The protein below binds the small molecule below.
Small molecule (SMILES): CC(=O)N[C@@H]1[C@@H](O)[C@H](O)[C@@H](CO)O[C@H]1O

Binding-site contacts:
Ligand atom O3 contacts residue GLU57 of chain 1.A at 4.3 Å.
Ligand atom C3 contacts residue ASN58 of chain 1.A at 3.8 Å.
Ligand atom C5 contacts residue ASN58 of chain 1.A at 3.7 Å.
Ligand atom C7 contacts residue SER17 of chain 1.D at 4.2 Å.
Ligand atom N2 contacts residue GLU57 of chain 1.A at 2.7 Å (salt-bridge).
Ligand atom N2 contacts residue ASN58 of chain 1.A at 2.8 Å (h-bond).
Ligand atom C2 contacts residue GLU57 of chain 1.A at 3.5 Å.
Ligand atom O7 contacts residue GLY16 of chain 1.D at 4.3 Å.
Ligand atom C4 contacts residue ASN58 of chain 1.A at 4.2 Å.
Ligand atom C3 contacts residue GLU57 of chain 1.A at 3.6 Å.
Ligand atom C8 contacts residue SER17 of chain 1.D at 4.2 Å.
Ligand atom C7 contacts residue ASN58 of chain 1.A at 3.7 Å.
Ligand atom O5 contacts residue ASN58 of chain 1.A at 2.4 Å (h-bond).
Ligand atom O7 contacts residue SER17 of chain 1.D at 3.5 Å.
Ligand atom C8 contacts residue GLU57 of chain 1.A at 3.6 Å.
Ligand atom C1 contacts residue ASN58 of chain 1.A at 1.4 Å.
Ligand atom O7 contacts residue ASN58 of chain 1.A at 4.1 Å.
Ligand atom C1 contacts residue GLU57 of chain 1.A at 3.8 Å.
Ligand atom C2 contacts residue ASN58 of chain 1.A at 2.4 Å.
Ligand atom C7 contacts residue GLU57 of chain 1.A at 3.6 Å.

Sequence of chain 1.A:
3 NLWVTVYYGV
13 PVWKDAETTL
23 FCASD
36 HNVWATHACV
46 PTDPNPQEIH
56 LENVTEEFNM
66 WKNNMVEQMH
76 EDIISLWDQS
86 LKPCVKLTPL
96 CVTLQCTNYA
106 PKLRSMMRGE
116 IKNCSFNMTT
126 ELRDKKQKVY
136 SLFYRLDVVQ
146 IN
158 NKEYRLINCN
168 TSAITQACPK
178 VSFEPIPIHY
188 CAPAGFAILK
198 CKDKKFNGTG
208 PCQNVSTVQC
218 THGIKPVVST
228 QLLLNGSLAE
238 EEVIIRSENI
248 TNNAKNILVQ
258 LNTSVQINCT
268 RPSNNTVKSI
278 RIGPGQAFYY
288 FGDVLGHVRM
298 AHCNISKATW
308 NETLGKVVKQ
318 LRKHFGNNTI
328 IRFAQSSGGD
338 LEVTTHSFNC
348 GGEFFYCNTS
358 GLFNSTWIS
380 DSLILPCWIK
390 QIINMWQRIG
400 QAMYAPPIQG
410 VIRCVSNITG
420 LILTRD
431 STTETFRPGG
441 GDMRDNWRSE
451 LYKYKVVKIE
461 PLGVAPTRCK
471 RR

Sequence of chain 1.D:
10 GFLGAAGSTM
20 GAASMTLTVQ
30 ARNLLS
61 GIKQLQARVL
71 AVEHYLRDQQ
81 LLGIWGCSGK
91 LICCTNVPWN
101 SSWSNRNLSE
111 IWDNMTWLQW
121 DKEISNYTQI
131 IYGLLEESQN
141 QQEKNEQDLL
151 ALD